The protein below binds the small molecule below.
Small molecule (SMILES): CC(=O)N[C@@H]1[C@@H](O)[C@H](O)[C@@H](CO)O[C@H]1O

Sequence of chain 1.A:
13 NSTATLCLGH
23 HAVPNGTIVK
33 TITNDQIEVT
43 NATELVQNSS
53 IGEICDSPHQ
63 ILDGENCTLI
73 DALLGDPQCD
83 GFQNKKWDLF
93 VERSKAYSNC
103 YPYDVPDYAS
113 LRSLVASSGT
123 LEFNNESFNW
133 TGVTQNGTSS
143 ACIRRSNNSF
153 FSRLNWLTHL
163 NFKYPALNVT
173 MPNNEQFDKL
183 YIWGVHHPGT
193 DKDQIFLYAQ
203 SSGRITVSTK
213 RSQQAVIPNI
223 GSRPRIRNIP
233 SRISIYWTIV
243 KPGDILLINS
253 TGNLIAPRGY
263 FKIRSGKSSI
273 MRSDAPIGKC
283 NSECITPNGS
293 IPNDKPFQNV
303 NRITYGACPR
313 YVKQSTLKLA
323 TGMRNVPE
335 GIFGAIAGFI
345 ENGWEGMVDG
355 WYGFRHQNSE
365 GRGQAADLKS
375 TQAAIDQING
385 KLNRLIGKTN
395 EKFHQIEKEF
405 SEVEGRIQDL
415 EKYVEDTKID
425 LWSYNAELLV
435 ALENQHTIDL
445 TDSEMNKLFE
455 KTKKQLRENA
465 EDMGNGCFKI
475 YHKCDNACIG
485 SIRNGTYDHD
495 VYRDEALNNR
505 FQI

Binding-site contacts:
Ligand atom O5 contacts residue ASN68 of chain 1.A at 2.4 Å (h-bond).
Ligand atom C6 contacts residue TYR99 of chain 1.A at 3.9 Å (hydrophobic).
Ligand atom C5 contacts residue ASN68 of chain 1.A at 3.6 Å.
Ligand atom C1 contacts residue ASN68 of chain 1.A at 1.4 Å.
Ligand atom O5 contacts residue TYR99 of chain 1.A at 3.5 Å (h-bond).
Ligand atom C8 contacts residue ASN68 of chain 1.A at 4.3 Å.
Ligand atom C3 contacts residue ASN68 of chain 1.A at 3.6 Å.
Ligand atom O6 contacts residue TYR99 of chain 1.A at 4.1 Å.
Ligand atom C2 contacts residue ASN68 of chain 1.A at 2.2 Å.
Ligand atom C4 contacts residue ASN68 of chain 1.A at 4.2 Å.
Ligand atom O5 contacts residue GLN80 of chain 1.A at 4.4 Å.
Ligand atom C7 contacts residue GLU67 of chain 1.A at 4.4 Å.
Ligand atom C8 contacts residue GLU67 of chain 1.A at 3.1 Å.
Ligand atom C7 contacts residue ASN68 of chain 1.A at 3.1 Å.
Ligand atom C5 contacts residue TYR99 of chain 1.A at 4.3 Å (hydrophobic).
Ligand atom N2 contacts residue ASN68 of chain 1.A at 2.6 Å (h-bond).
Ligand atom O7 contacts residue ASN68 of chain 1.A at 3.2 Å (h-bond).